The small molecule below binds the protein below.
Small molecule (SMILES): CCCCCCCCCCCC[N+](C)(C)CCCS(=O)(=O)O

Binding-site contacts:
Ligand atom O1S contacts residue GLY222 of chain 47.A at 3.0 Å (h-bond).
Ligand atom C1 contacts residue TRP374 of chain 47.A at 3.3 Å (hydrophobic).
Ligand atom S1 contacts residue TRP374 of chain 47.A at 4.4 Å.
Ligand atom N1 contacts residue TRP374 of chain 47.A at 3.5 Å.
Ligand atom O1S contacts residue LYS215 of chain 47.A at 3.9 Å.
Ligand atom O3S contacts residue ARG224 of chain 47.A at 3.8 Å.
Ligand atom C2 contacts residue TRP374 of chain 47.A at 4.0 Å (hydrophobic).
Ligand atom O1S contacts residue TRP374 of chain 47.A at 4.0 Å.
Ligand atom O1S contacts residue PHE223 of chain 47.A at 3.2 Å.
Ligand atom C1 contacts residue ARG224 of chain 47.A at 4.1 Å.
Ligand atom C3 contacts residue TRP374 of chain 47.A at 4.0 Å (hydrophobic).
Ligand atom O2S contacts residue LYS215 of chain 47.A at 3.1 Å (salt-bridge).
Ligand atom S1 contacts residue GLY222 of chain 47.A at 3.8 Å.
Ligand atom S1 contacts residue ARG224 of chain 47.A at 4.0 Å.
Ligand atom O2S contacts residue GLY222 of chain 47.A at 3.4 Å (h-bond).
Ligand atom S1 contacts residue LYS215 of chain 47.A at 4.1 Å.
Ligand atom C3 contacts residue ASP229 of chain 47.A at 4.4 Å.
Ligand atom C2 contacts residue ARG224 of chain 47.A at 4.0 Å.
Ligand atom O1S contacts residue ARG224 of chain 47.A at 2.9 Å (salt-bridge).

Sequence of chain 47.A:
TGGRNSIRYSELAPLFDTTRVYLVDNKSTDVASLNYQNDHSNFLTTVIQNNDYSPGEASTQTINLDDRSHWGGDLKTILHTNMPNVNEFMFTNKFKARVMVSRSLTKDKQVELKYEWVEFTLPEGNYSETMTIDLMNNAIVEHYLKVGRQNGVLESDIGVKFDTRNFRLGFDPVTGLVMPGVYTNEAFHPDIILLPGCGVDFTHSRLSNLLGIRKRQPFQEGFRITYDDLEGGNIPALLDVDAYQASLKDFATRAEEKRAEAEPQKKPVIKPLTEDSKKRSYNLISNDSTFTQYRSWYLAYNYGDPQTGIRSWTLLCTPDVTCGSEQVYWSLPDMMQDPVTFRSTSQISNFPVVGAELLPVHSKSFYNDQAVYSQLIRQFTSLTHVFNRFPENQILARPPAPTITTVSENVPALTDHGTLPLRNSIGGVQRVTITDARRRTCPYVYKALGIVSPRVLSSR